This small molecule binds to this protein.
Small molecule (SMILES): CC(=O)N[C@H]1[C@H](O[C@H]2[C@H](O)[C@@H](NC(C)=O)CO[C@@H]2CO)O[C@H](CO)[C@@H](O[C@@H]2O[C@H](CO)[C@@H](O)[C@H](O[C@H]3O[C@H](CO)[C@@H](O)[C@H](O)[C@@H]3O)[C@@H]2O)[C@@H]1O

Binding-site contacts:
Ligand atom C1 contacts residue LEU82 of chain 1.B at 4.0 Å (hydrophobic).
Ligand atom O5 contacts residue GLU65 of chain 1.B at 3.9 Å.
Ligand atom C2 contacts residue LYS62 of chain 1.B at 4.0 Å.
Ligand atom O5 contacts residue ASN79 of chain 1.B at 2.4 Å (h-bond).
Ligand atom C4 contacts residue ASN79 of chain 1.B at 4.3 Å.
Ligand atom C6 contacts residue LEU82 of chain 1.B at 3.9 Å (hydrophobic).
Ligand atom O7 contacts residue TRP66 of chain 1.B at 3.5 Å (h-bond).
Ligand atom O3 contacts residue LYS62 of chain 1.B at 3.7 Å.
Ligand atom C7 contacts residue TRP66 of chain 1.B at 3.9 Å (hydrophobic).
Ligand atom C6 contacts residue GLU65 of chain 1.B at 3.5 Å.
Ligand atom N2 contacts residue TRP66 of chain 1.B at 3.8 Å.
Ligand atom O3 contacts residue GLU65 of chain 1.B at 4.2 Å.
Ligand atom C1 contacts residue GLU65 of chain 1.B at 4.0 Å.
Ligand atom O2 contacts residue LYS62 of chain 1.B at 2.7 Å (salt-bridge).
Ligand atom C3 contacts residue ASN79 of chain 1.B at 3.8 Å.
Ligand atom C2 contacts residue GLU65 of chain 1.B at 4.4 Å.
Ligand atom C6 contacts residue THR81 of chain 1.B at 4.0 Å.
Ligand atom O5 contacts residue THR81 of chain 1.B at 3.3 Å (h-bond).
Ligand atom O5 contacts residue LEU82 of chain 1.B at 3.2 Å.
Ligand atom C2 contacts residue ASN79 of chain 1.B at 2.5 Å.
Ligand atom C5 contacts residue THR81 of chain 1.B at 3.4 Å.
Ligand atom C2 contacts residue TRP66 of chain 1.B at 3.7 Å (hydrophobic).
Ligand atom C4 contacts residue GLU65 of chain 1.B at 3.5 Å.
Ligand atom C8 contacts residue TRP66 of chain 1.B at 3.9 Å (hydrophobic).
Ligand atom C3 contacts residue LYS62 of chain 1.B at 4.2 Å.
Ligand atom O6 contacts residue ARG57 of chain 1.B at 3.9 Å.
Ligand atom C1 contacts residue TRP66 of chain 1.B at 4.0 Å (hydrophobic).
Ligand atom C4 contacts residue LYS62 of chain 1.B at 4.3 Å.
Ligand atom C1 contacts residue THR81 of chain 1.B at 3.4 Å.
Ligand atom C5 contacts residue GLU65 of chain 1.B at 3.8 Å.
Ligand atom C7 contacts residue TRP117 of chain 1.C at 4.3 Å (hydrophobic).
Ligand atom N2 contacts residue ASN79 of chain 1.B at 2.9 Å (h-bond).
Ligand atom O4 contacts residue GLU65 of chain 1.B at 4.2 Å.
Ligand atom C8 contacts residue TRP117 of chain 1.C at 3.2 Å (hydrophobic).
Ligand atom O6 contacts residue GLU65 of chain 1.B at 2.4 Å (salt-bridge).
Ligand atom C1 contacts residue ASN79 of chain 1.B at 1.4 Å.
Ligand atom C8 contacts residue HIS116 of chain 1.C at 3.4 Å.
Ligand atom C7 contacts residue ASN79 of chain 1.B at 4.1 Å.
Ligand atom C5 contacts residue LEU82 of chain 1.B at 4.0 Å (hydrophobic).
Ligand atom C5 contacts residue ASN79 of chain 1.B at 3.6 Å.

Sequence of chain 1.C:
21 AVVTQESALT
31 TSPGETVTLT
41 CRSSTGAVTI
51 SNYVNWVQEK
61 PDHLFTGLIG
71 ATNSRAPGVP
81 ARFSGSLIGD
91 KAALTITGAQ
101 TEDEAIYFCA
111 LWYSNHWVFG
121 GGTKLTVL

Sequence of chain 1.B:
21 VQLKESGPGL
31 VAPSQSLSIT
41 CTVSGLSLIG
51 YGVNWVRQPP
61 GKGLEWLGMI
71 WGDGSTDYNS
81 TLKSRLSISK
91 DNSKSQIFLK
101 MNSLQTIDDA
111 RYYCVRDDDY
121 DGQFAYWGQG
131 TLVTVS